A protein and the small-molecule ligand that binds it are described below.
Small molecule (SMILES): OC1C(O)C(O)C(O)C(O)C1O

Sequence of chain 1.A:
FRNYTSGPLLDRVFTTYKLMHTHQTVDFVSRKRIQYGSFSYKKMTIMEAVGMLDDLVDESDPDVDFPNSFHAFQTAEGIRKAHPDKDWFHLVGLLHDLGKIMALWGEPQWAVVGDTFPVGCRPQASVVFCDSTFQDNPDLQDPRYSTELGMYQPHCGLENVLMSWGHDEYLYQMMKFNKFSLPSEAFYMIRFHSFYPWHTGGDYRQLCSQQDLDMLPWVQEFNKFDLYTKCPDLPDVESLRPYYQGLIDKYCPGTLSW

Binding-site contacts:
Ligand atom O5 contacts residue SER225 of chain 1.A at 3.6 Å.
Ligand atom O6 contacts residue HIS224 of chain 1.A at 3.0 Å (h-bond).
Ligand atom O1 contacts residue FE1 of chain 1.B at 3.6 Å.
Ligand atom O1 contacts residue HIS198 of chain 1.A at 3.1 Å (h-bond).
Ligand atom O4 contacts residue ARG33 of chain 1.A at 3.7 Å.
Ligand atom O5 contacts residue ASP146 of chain 1.A at 3.0 Å (salt-bridge).
Ligand atom O5 contacts residue TYR227 of chain 1.A at 3.6 Å.
Ligand atom O6 contacts residue HIS198 of chain 1.A at 3.0 Å (h-bond).
Ligand atom C2 contacts residue ASP89 of chain 1.A at 3.3 Å.
Ligand atom C1 contacts residue LYS131 of chain 1.A at 3.7 Å.
Ligand atom O1 contacts residue ASP128 of chain 1.A at 3.0 Å (salt-bridge).
Ligand atom C2 contacts residue SER91 of chain 1.A at 3.7 Å.
Ligand atom O6 contacts residue OH1 of chain 1.D at 3.0 Å (h-bond).
Ligand atom C4 contacts residue GLY145 of chain 1.A at 3.9 Å.
Ligand atom O4 contacts residue TYR48 of chain 1.A at 3.7 Å.
Ligand atom O2 contacts residue SER91 of chain 1.A at 2.8 Å (h-bond).
Ligand atom C3 contacts residue ASP92 of chain 1.A at 3.5 Å.
Ligand atom C2 contacts residue LYS131 of chain 1.A at 3.7 Å.
Ligand atom C1 contacts residue FE1 of chain 1.C at 2.9 Å.
Ligand atom O1 contacts residue LYS131 of chain 1.A at 2.7 Å (salt-bridge).
Ligand atom O3 contacts residue SER91 of chain 1.A at 2.7 Å (h-bond).
Ligand atom O5 contacts residue GLY145 of chain 1.A at 3.6 Å.
Ligand atom O2 contacts residue LYS131 of chain 1.A at 3.7 Å.
Ligand atom C6 contacts residue OH1 of chain 1.D at 3.6 Å.
Ligand atom C4 contacts residue ASP146 of chain 1.A at 3.8 Å.
Ligand atom C1 contacts residue OH1 of chain 1.D at 3.2 Å.
Ligand atom O4 contacts residue ASP146 of chain 1.A at 2.8 Å (salt-bridge).
Ligand atom O2 contacts residue GLY145 of chain 1.A at 3.3 Å (h-bond).
Ligand atom C6 contacts residue FE1 of chain 1.C at 2.9 Å.
Ligand atom C2 contacts residue ASP92 of chain 1.A at 3.7 Å.
Ligand atom C3 contacts residue SER91 of chain 1.A at 3.6 Å.
Ligand atom O6 contacts residue SER225 of chain 1.A at 2.9 Å (h-bond).
Ligand atom O3 contacts residue ASP89 of chain 1.A at 3.7 Å.
Ligand atom O2 contacts residue ASP89 of chain 1.A at 2.4 Å (salt-bridge).
Ligand atom O6 contacts residue FE1 of chain 1.C at 2.1 Å.
Ligand atom O3 contacts residue ASP92 of chain 1.A at 2.9 Å.
Ligand atom O1 contacts residue FE1 of chain 1.C at 2.1 Å.
Ligand atom C6 contacts residue HIS198 of chain 1.A at 3.5 Å.
Ligand atom O2 contacts residue VAL144 of chain 1.A at 3.6 Å.
Ligand atom O1 contacts residue OH1 of chain 1.D at 2.7 Å (h-bond).